Binding-site contacts:
Ligand atom O4 contacts residue MG1 of chain 2.G at 4.1 Å.
Ligand atom O4 contacts residue THR348 of chain 2.A at 2.4 Å (h-bond).
Ligand atom O1 contacts residue ALA313 of chain 2.A at 4.4 Å.
Ligand atom O2 contacts residue ALA313 of chain 2.A at 3.7 Å.
Ligand atom O4 contacts residue GLY315 of chain 2.A at 2.9 Å (h-bond).
Ligand atom O2 contacts residue GLY315 of chain 2.A at 3.6 Å.
Ligand atom C2 contacts residue ASP316 of chain 2.A at 3.7 Å.
Ligand atom O3 contacts residue THR348 of chain 2.A at 3.6 Å.
Ligand atom C1 contacts residue GLU292 of chain 2.A at 4.0 Å.
Ligand atom O2 contacts residue MG1 of chain 2.G at 2.3 Å.
Ligand atom C2 contacts residue MG1 of chain 2.G at 2.9 Å.
Ligand atom O2 contacts residue ASP316 of chain 2.A at 2.7 Å (salt-bridge).
Ligand atom O4 contacts residue ASP316 of chain 2.A at 3.8 Å.
Ligand atom O3 contacts residue ALA313 of chain 2.A at 3.8 Å.
Ligand atom C2 contacts residue GLY315 of chain 2.A at 3.8 Å.
Ligand atom C1 contacts residue MET311 of chain 2.A at 4.0 Å (hydrophobic).
Ligand atom O1 contacts residue MG1 of chain 2.G at 2.1 Å.
Ligand atom C1 contacts residue LYS290 of chain 2.A at 3.3 Å.
Ligand atom C2 contacts residue GLU292 of chain 2.A at 3.9 Å.
Ligand atom O1 contacts residue GLU292 of chain 2.A at 3.6 Å (salt-bridge).
Ligand atom O3 contacts residue LYS290 of chain 2.A at 3.2 Å (salt-bridge).
Ligand atom C2 contacts residue ARG314 of chain 2.A at 4.5 Å.
Ligand atom O3 contacts residue MG1 of chain 2.G at 4.0 Å.
Ligand atom O3 contacts residue MET380 of chain 2.A at 4.2 Å.
Ligand atom C1 contacts residue ALA313 of chain 2.A at 3.7 Å (hydrophobic).
Ligand atom C2 contacts residue ALA313 of chain 2.A at 3.4 Å (hydrophobic).
Ligand atom O3 contacts residue ARG93 of chain 2.A at 4.3 Å.
Ligand atom C2 contacts residue THR348 of chain 2.A at 3.5 Å.
Ligand atom C1 contacts residue ASP316 of chain 2.A at 4.5 Å.
Ligand atom O2 contacts residue GLU292 of chain 2.A at 3.2 Å (salt-bridge).
Ligand atom O1 contacts residue LYS290 of chain 2.A at 2.6 Å (salt-bridge).
Ligand atom O4 contacts residue ARG314 of chain 2.A at 3.5 Å (salt-bridge).
Ligand atom C1 contacts residue THR348 of chain 2.A at 4.0 Å.
Ligand atom C1 contacts residue MG1 of chain 2.G at 2.8 Å.
Ligand atom O3 contacts residue MET311 of chain 2.A at 3.2 Å.
Ligand atom O1 contacts residue ASP316 of chain 2.A at 3.9 Å.
Ligand atom O4 contacts residue ALA313 of chain 2.A at 3.2 Å.

This protein binds this small molecule.
Small molecule (SMILES): O=C([O-])C(=O)[O-]

Sequence of chain 2.A:
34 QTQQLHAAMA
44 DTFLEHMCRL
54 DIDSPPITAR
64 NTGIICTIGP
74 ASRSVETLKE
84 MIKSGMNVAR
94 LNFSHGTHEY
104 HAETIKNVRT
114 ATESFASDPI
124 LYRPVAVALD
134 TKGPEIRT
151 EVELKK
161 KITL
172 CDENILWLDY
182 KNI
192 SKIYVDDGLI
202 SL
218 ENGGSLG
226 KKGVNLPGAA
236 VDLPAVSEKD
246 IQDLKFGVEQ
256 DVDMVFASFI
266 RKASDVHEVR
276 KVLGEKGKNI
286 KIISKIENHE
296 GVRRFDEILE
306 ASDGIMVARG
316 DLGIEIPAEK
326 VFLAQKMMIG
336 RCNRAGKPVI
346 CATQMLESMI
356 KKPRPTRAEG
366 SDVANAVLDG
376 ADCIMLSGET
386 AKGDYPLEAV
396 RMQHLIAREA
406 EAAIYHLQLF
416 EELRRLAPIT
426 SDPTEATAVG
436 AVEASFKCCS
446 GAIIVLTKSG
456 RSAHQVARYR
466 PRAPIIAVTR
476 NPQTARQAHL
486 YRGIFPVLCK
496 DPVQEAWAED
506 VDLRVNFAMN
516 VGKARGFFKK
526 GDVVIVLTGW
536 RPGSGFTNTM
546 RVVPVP